A small-molecule ligand and the protein it binds are described below.
Small molecule (SMILES): CC[C@H](C)[C@H](NC(=O)[C@@H](N)CCCCN)C(=O)N[C@@H](CC(C)C)C(=O)N[C@@H](CC1=NC=NC1)C(=O)N[C@@H](C)C(=O)N[C@@H](CC(C)C)C(=O)N[C@@H](CC(C)C)C(=O)N[C@@H](CCC(N)=O)C(=O)N[C@H](C=O)CC(=O)O

Sequence of chain 1.B:
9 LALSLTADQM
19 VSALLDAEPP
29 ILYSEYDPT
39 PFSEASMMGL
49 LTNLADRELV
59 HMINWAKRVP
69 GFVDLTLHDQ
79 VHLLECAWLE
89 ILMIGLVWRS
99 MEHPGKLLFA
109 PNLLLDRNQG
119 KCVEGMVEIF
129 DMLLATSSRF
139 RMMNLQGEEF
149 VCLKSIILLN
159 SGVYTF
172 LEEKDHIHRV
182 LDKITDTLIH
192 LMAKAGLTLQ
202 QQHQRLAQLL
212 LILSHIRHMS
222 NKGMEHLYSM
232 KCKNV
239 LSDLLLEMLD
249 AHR

Binding-site contacts:
Ligand atom CD2 contacts residue ILE61 of chain 1.B at 3.9 Å (hydrophobic).
Ligand atom CA contacts residue GLU245 of chain 1.B at 3.4 Å.
Ligand atom N contacts residue GLU245 of chain 1.B at 3.3 Å (salt-bridge).
Ligand atom CB contacts residue GLU245 of chain 1.B at 3.7 Å.
Ligand atom CB contacts residue GLU245 of chain 1.B at 3.6 Å.
Ligand atom CE contacts residue GLU83 of chain 1.B at 3.1 Å.
Ligand atom NZ contacts residue GLU83 of chain 1.B at 3.0 Å (salt-bridge).
Ligand atom CD1 contacts residue LEU242 of chain 1.B at 3.8 Å (hydrophobic).
Ligand atom CD1 contacts residue GLU245 of chain 1.B at 3.9 Å.
Ligand atom CD1 contacts residue LEU242 of chain 1.B at 3.6 Å (hydrophobic).
Ligand atom CA contacts residue LYS65 of chain 1.B at 3.7 Å.
Ligand atom CB contacts residue LEU75 of chain 1.B at 3.7 Å (hydrophobic).
Ligand atom CD1 contacts residue MET246 of chain 1.B at 3.9 Å (hydrophobic).
Ligand atom CD1 contacts residue ILE61 of chain 1.B at 3.6 Å (hydrophobic).
Ligand atom N contacts residue GLU245 of chain 1.B at 2.5 Å (salt-bridge).
Ligand atom CD1 contacts residue VAL79 of chain 1.B at 3.6 Å (hydrophobic).
Ligand atom C contacts residue LYS65 of chain 1.B at 3.8 Å.
Ligand atom CG2 contacts residue LEU242 of chain 1.B at 3.8 Å (hydrophobic).
Ligand atom CB contacts residue ILE61 of chain 1.B at 4.0 Å (hydrophobic).
Ligand atom C contacts residue GLU245 of chain 1.B at 3.9 Å.
Ligand atom CA contacts residue GLU245 of chain 1.B at 3.2 Å.
Ligand atom CD2 contacts residue GLU83 of chain 1.B at 3.7 Å.
Ligand atom CB contacts residue LYS65 of chain 1.B at 3.6 Å.
Ligand atom O contacts residue LYS65 of chain 1.B at 3.0 Å (salt-bridge).
Ligand atom CG contacts residue GLU245 of chain 1.B at 3.2 Å.
Ligand atom CD2 contacts residue VAL79 of chain 1.B at 3.7 Å (hydrophobic).
Ligand atom CG1 contacts residue GLU245 of chain 1.B at 3.4 Å.
Ligand atom CD1 contacts residue ASP241 of chain 1.B at 3.8 Å.
Ligand atom NE2 contacts residue LEU75 of chain 1.B at 3.3 Å.
Ligand atom CD2 contacts residue LEU75 of chain 1.B at 3.4 Å (hydrophobic).
Ligand atom CG contacts residue LYS65 of chain 1.B at 3.7 Å.
Ligand atom O contacts residue ILE61 of chain 1.B at 4.0 Å.
Ligand atom CD2 contacts residue GLN78 of chain 1.B at 3.7 Å.
Ligand atom CG contacts residue LEU75 of chain 1.B at 3.5 Å (hydrophobic).
Ligand atom CG contacts residue ILE61 of chain 1.B at 4.0 Å (hydrophobic).
Ligand atom NE2 contacts residue LEU75 of chain 1.B at 3.9 Å.
Ligand atom CD1 contacts residue LEU82 of chain 1.B at 3.9 Å (hydrophobic).
Ligand atom CB contacts residue LEU242 of chain 1.B at 4.0 Å (hydrophobic).
Ligand atom C contacts residue GLU245 of chain 1.B at 3.1 Å.
Ligand atom OD2 contacts residue LYS65 of chain 1.B at 3.0 Å (salt-bridge).